Binding-site contacts:
Ligand atom CBF contacts residue GLU48 of chain 1.D at 3.7 Å.
Ligand atom CAB contacts residue LEU49 of chain 1.D at 3.8 Å (hydrophobic).
Ligand atom CAI contacts residue ASN227 of chain 1.D at 3.2 Å.
Ligand atom CBE contacts residue LEU82 of chain 1.D at 3.8 Å (hydrophobic).
Ligand atom CAD contacts residue TRP78 of chain 1.D at 3.6 Å (hydrophobic).
Ligand atom CAB contacts residue PRO230 of chain 1.D at 3.6 Å (hydrophobic).
Ligand atom CBH contacts residue LEU86 of chain 1.D at 3.6 Å (hydrophobic).
Ligand atom NAF contacts residue ASP46 of chain 1.D at 2.8 Å (salt-bridge).
Ligand atom OBC contacts residue HIS219 of chain 1.D at 1.3 Å (h-bond).
Ligand atom CBD contacts residue ALA45 of chain 1.D at 3.5 Å (hydrophobic).
Ligand atom CAP contacts residue TRP78 of chain 1.D at 3.8 Å (hydrophobic).
Ligand atom CBD contacts residue LEU41 of chain 1.D at 3.7 Å (hydrophobic).
Ligand atom CAK contacts residue LEU220 of chain 1.D at 3.9 Å (hydrophobic).
Ligand atom CAE contacts residue ASP46 of chain 1.D at 3.9 Å.
Ligand atom CAX contacts residue LEU220 of chain 1.D at 3.9 Å (hydrophobic).
Ligand atom CAG contacts residue ASN227 of chain 1.D at 3.5 Å.
Ligand atom CAL contacts residue THR42 of chain 1.D at 3.9 Å.
Ligand atom CAY contacts residue LEU220 of chain 1.D at 3.2 Å (hydrophobic).
Ligand atom CBB contacts residue ILE119 of chain 1.D at 3.9 Å (hydrophobic).
Ligand atom CAP contacts residue LEU220 of chain 1.D at 3.6 Å (hydrophobic).
Ligand atom CBA contacts residue ILE119 of chain 1.D at 3.4 Å (hydrophobic).
Ligand atom OAJ contacts residue TRP78 of chain 1.D at 3.7 Å.
Ligand atom CBE contacts residue GLU48 of chain 1.D at 3.7 Å.
Ligand atom CAY contacts residue HIS219 of chain 1.D at 3.5 Å.
Ligand atom CAC contacts residue LEU49 of chain 1.D at 3.4 Å (hydrophobic).
Ligand atom CAH contacts residue ASP46 of chain 1.D at 3.4 Å.
Ligand atom CAE contacts residue VAL228 of chain 1.D at 3.8 Å (hydrophobic).
Ligand atom CAT contacts residue PHE99 of chain 1.D at 3.8 Å (hydrophobic).
Ligand atom OBI contacts residue ARG89 of chain 1.D at 3.0 Å (salt-bridge).
Ligand atom OBI contacts residue LEU82 of chain 1.D at 3.8 Å.
Ligand atom CAG contacts residue ASP46 of chain 1.D at 3.0 Å.
Ligand atom CBF contacts residue LEU82 of chain 1.D at 3.7 Å (hydrophobic).
Ligand atom CAA contacts residue ASP46 of chain 1.D at 3.4 Å.
Ligand atom CAH contacts residue ASN227 of chain 1.D at 3.6 Å.
Ligand atom CAU contacts residue PHE99 of chain 1.D at 3.8 Å (hydrophobic).
Ligand atom CAM contacts residue THR42 of chain 1.D at 3.7 Å.
Ligand atom OBI contacts residue GLU48 of chain 1.D at 2.7 Å (salt-bridge).
Ligand atom CBA contacts residue HIS219 of chain 1.D at 3.7 Å.
Ligand atom CAZ contacts residue HIS219 of chain 1.D at 2.7 Å.
Ligand atom CBE contacts residue ALA45 of chain 1.D at 3.8 Å (hydrophobic).

Sequence of chain 1.D:
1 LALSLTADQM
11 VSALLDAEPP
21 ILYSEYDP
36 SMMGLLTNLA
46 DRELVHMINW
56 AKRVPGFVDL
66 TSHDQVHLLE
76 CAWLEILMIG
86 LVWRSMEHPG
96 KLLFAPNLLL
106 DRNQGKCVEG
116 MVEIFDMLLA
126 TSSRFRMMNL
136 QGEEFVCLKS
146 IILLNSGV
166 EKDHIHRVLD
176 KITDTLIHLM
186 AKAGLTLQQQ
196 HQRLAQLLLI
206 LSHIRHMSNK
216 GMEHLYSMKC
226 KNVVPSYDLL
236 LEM

The protein below binds the small molecule below.
Small molecule (SMILES): Cc1c(-c2ccc(O)cc2)n(Cc2ccc(OCCN3CCCCCC3)cc2)c2ccc(O)cc12